Sequence of chain 1.C:
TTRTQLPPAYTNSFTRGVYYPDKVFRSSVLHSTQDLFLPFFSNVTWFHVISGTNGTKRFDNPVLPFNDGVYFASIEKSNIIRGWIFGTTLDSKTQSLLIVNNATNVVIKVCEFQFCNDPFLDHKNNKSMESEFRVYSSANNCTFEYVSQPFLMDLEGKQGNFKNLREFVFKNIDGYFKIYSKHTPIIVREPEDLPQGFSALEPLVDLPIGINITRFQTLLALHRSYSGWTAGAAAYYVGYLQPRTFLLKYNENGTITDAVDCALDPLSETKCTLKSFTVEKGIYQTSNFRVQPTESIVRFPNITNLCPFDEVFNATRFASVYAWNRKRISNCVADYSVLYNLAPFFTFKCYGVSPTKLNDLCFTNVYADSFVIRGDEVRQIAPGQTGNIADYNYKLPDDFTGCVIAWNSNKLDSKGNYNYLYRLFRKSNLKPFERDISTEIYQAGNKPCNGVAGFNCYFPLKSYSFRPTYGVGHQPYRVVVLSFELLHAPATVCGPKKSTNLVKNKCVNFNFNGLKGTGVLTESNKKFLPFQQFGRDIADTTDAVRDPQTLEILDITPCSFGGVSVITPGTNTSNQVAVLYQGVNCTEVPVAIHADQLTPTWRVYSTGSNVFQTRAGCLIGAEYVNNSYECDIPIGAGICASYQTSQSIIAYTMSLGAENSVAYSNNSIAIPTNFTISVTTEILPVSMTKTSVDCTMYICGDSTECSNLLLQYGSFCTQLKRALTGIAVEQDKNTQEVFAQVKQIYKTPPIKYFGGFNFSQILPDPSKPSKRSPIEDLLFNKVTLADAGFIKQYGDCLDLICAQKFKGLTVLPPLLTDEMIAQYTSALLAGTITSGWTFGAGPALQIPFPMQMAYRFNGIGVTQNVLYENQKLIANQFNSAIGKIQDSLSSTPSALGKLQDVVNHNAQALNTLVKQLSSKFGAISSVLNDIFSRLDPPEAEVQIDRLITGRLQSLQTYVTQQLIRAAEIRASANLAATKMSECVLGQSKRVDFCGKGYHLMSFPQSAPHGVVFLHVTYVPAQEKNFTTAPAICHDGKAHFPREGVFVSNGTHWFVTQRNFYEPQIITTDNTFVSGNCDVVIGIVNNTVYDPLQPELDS

The small molecule below binds the protein below.
Small molecule (SMILES): CC(=O)N[C@@H]1[C@@H](O)[C@H](O)[C@@H](CO)O[C@H]1O

Binding-site contacts:
Ligand atom C5 contacts residue TYR793 of chain 1.A at 3.4 Å (hydrophobic).
Ligand atom O3 contacts residue TYR793 of chain 1.A at 4.4 Å.
Ligand atom O5 contacts residue ASN706 of chain 1.C at 2.3 Å (h-bond).
Ligand atom C8 contacts residue ASN706 of chain 1.C at 4.1 Å.
Ligand atom C3 contacts residue ASN706 of chain 1.C at 3.8 Å.
Ligand atom O7 contacts residue ASN706 of chain 1.C at 3.3 Å (h-bond).
Ligand atom O6 contacts residue TYR793 of chain 1.A at 3.1 Å (h-bond).
Ligand atom C1 contacts residue ASN706 of chain 1.C at 1.4 Å.
Ligand atom C3 contacts residue TYR793 of chain 1.A at 3.6 Å (hydrophobic).
Ligand atom C5 contacts residue ASN706 of chain 1.C at 3.6 Å.
Ligand atom C2 contacts residue ASN706 of chain 1.C at 2.5 Å.
Ligand atom C1 contacts residue TYR793 of chain 1.A at 4.3 Å (hydrophobic).
Ligand atom C6 contacts residue TYR793 of chain 1.A at 4.0 Å (hydrophobic).
Ligand atom C4 contacts residue ASN706 of chain 1.C at 4.2 Å.
Ligand atom C2 contacts residue TYR793 of chain 1.A at 4.5 Å (hydrophobic).
Ligand atom C7 contacts residue ASN706 of chain 1.C at 3.0 Å.
Ligand atom N2 contacts residue ASN706 of chain 1.C at 2.5 Å (h-bond).
Ligand atom O5 contacts residue TYR793 of chain 1.A at 4.3 Å.
Ligand atom O4 contacts residue TYR793 of chain 1.A at 3.5 Å.
Ligand atom C4 contacts residue TYR793 of chain 1.A at 3.8 Å (hydrophobic).

Sequence of chain 1.A:
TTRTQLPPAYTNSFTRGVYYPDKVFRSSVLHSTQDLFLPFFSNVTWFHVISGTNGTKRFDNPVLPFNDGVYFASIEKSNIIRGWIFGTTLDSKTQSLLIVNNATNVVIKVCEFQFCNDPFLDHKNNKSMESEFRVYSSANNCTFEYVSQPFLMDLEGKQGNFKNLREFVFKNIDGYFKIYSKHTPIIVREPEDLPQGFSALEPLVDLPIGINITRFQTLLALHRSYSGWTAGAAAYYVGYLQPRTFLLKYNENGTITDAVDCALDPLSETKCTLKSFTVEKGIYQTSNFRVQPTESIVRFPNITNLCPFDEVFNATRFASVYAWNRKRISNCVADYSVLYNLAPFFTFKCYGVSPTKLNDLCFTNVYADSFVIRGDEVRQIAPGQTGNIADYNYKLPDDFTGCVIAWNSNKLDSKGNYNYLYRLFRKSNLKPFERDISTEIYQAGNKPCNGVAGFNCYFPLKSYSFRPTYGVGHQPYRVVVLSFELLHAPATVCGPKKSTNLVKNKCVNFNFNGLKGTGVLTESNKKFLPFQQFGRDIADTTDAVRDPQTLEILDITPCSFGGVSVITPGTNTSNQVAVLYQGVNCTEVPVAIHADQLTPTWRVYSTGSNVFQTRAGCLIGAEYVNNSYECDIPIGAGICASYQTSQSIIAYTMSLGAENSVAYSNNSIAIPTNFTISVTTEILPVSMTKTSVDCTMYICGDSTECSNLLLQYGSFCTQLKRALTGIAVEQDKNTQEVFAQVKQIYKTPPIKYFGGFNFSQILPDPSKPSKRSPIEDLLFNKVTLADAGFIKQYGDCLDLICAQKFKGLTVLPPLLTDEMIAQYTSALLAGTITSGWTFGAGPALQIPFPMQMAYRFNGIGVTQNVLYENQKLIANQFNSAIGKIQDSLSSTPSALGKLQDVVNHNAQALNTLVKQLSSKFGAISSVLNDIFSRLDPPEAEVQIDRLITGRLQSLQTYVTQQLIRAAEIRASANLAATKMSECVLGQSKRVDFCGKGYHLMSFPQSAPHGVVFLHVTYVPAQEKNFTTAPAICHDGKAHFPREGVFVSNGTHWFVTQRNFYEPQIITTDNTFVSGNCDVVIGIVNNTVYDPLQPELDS